This small molecule binds to this protein.
Small molecule (SMILES): CC1(C)S[C@H]([C@@H](C=O)NC(=O)Cc2ccccc2)N[C@H]1C(=O)O

Sequence of chain 1.A:
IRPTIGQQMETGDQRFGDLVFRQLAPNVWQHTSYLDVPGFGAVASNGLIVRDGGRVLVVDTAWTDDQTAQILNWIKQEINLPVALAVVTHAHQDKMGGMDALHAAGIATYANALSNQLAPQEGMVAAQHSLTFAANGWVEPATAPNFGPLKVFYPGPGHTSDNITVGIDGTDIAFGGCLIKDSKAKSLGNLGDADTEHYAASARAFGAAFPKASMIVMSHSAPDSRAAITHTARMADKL

Binding-site contacts:
Ligand atom C3 contacts residue ASN193 of chain 1.A at 3.8 Å.
Ligand atom C5 contacts residue ASP97 of chain 1.A at 3.5 Å.
Ligand atom O12 contacts residue ZN1 of chain 1.C at 2.2 Å.
Ligand atom O16 contacts residue ASP97 of chain 1.A at 3.1 Å (salt-bridge).
Ligand atom C21 contacts residue VAL40 of chain 1.A at 3.8 Å (hydrophobic).
Ligand atom C23 contacts residue TRP66 of chain 1.A at 3.9 Å (hydrophobic).
Ligand atom C6 contacts residue ZN1 of chain 1.D at 3.8 Å.
Ligand atom C7 contacts residue ASN193 of chain 1.A at 3.6 Å.
Ligand atom N4 contacts residue ASP97 of chain 1.A at 3.5 Å (salt-bridge).
Ligand atom O13 contacts residue ASN193 of chain 1.A at 3.1 Å (h-bond).
Ligand atom O12 contacts residue HIS162 of chain 1.A at 3.8 Å.
Ligand atom C10 contacts residue HIS223 of chain 1.A at 3.2 Å.
Ligand atom O8 contacts residue ZN1 of chain 1.D at 2.7 Å.
Ligand atom O8 contacts residue HIS95 of chain 1.A at 3.0 Å (h-bond).
Ligand atom O12 contacts residue CYS181 of chain 1.A at 3.3 Å.
Ligand atom O16 contacts residue GLN96 of chain 1.A at 3.3 Å (h-bond).
Ligand atom C11 contacts residue HIS162 of chain 1.A at 3.6 Å.
Ligand atom C11 contacts residue LYS184 of chain 1.A at 3.3 Å.
Ligand atom C20 contacts residue LEU38 of chain 1.A at 3.3 Å (hydrophobic).
Ligand atom C19 contacts residue GLN96 of chain 1.A at 3.4 Å.
Ligand atom O16 contacts residue HIS95 of chain 1.A at 3.9 Å.
Ligand atom C7 contacts residue ZN1 of chain 1.D at 3.5 Å.
Ligand atom C3 contacts residue ZN1 of chain 1.C at 3.1 Å.
Ligand atom O8 contacts residue HIS162 of chain 1.A at 2.9 Å.
Ligand atom N4 contacts residue HIS223 of chain 1.A at 3.6 Å.
Ligand atom O13 contacts residue LYS184 of chain 1.A at 2.7 Å (salt-bridge).
Ligand atom C9 contacts residue ASN193 of chain 1.A at 3.5 Å.
Ligand atom O13 contacts residue GLY192 of chain 1.A at 3.5 Å.
Ligand atom O16 contacts residue TRP66 of chain 1.A at 3.6 Å.
Ligand atom C11 contacts residue HIS223 of chain 1.A at 3.7 Å.
Ligand atom O13 contacts residue HIS162 of chain 1.A at 3.8 Å.
Ligand atom C21 contacts residue LEU38 of chain 1.A at 3.5 Å (hydrophobic).
Ligand atom C11 contacts residue ZN1 of chain 1.C at 3.0 Å.
Ligand atom N4 contacts residue ZN1 of chain 1.D at 3.9 Å.
Ligand atom C5 contacts residue ZN1 of chain 1.C at 3.2 Å.
Ligand atom N4 contacts residue ZN1 of chain 1.C at 2.3 Å.
Ligand atom C7 contacts residue HIS95 of chain 1.A at 3.4 Å.
Ligand atom O12 contacts residue HIS223 of chain 1.A at 2.9 Å (h-bond).
Ligand atom O12 contacts residue LYS184 of chain 1.A at 3.2 Å (salt-bridge).
Ligand atom C10 contacts residue ZN1 of chain 1.C at 3.7 Å.